Sequence of chain 2.A:
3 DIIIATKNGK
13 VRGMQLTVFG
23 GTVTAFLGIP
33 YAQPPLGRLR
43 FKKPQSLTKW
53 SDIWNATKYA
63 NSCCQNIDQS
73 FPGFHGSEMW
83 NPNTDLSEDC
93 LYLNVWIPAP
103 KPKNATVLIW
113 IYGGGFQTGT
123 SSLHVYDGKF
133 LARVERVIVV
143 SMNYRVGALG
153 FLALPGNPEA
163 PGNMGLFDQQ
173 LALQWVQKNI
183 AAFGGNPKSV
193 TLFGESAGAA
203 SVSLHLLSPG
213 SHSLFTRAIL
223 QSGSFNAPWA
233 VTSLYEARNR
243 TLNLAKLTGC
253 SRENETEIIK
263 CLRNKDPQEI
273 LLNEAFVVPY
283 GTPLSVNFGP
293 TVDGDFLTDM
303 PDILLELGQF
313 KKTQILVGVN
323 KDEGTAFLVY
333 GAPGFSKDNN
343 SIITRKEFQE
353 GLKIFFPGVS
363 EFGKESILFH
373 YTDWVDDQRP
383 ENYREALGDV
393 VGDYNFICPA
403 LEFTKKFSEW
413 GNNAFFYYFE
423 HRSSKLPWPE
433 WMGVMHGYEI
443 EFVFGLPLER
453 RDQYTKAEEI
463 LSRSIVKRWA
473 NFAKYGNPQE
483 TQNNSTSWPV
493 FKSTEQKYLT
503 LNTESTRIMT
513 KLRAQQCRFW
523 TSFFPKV

This protein binds this small molecule.
Small molecule (SMILES): CC(=O)N[C@H]1[C@H](O[C@H]2[C@H](O)[C@@H](NC(C)=O)CO[C@@H]2CO[C@H]2O[C@@H](C)[C@@H](O)[C@@H](O)[C@@H]2O)O[C@H](CO)[C@@H](O)[C@@H]1O

Binding-site contacts:
Ligand atom C3 contacts residue GLY336 of chain 2.A at 4.1 Å.
Ligand atom O5 contacts residue SER338 of chain 2.A at 4.1 Å.
Ligand atom C2 contacts residue ASN341 of chain 2.A at 2.6 Å.
Ligand atom C5 contacts residue ASN341 of chain 2.A at 4.3 Å.
Ligand atom C8 contacts residue PHE337 of chain 2.A at 3.6 Å (hydrophobic).
Ligand atom C8 contacts residue ASN341 of chain 2.A at 3.3 Å.
Ligand atom C8 contacts residue PRO335 of chain 2.A at 4.2 Å (hydrophobic).
Ligand atom C3 contacts residue ASN341 of chain 2.A at 3.9 Å.
Ligand atom C5 contacts residue ASN341 of chain 2.A at 3.6 Å.
Ligand atom O7 contacts residue ASN342 of chain 2.A at 3.9 Å.
Ligand atom C8 contacts residue GLY336 of chain 2.A at 3.7 Å.
Ligand atom C4 contacts residue ASN341 of chain 2.A at 4.2 Å.
Ligand atom C5 contacts residue GLY336 of chain 2.A at 4.2 Å.
Ligand atom O7 contacts residue GLY336 of chain 2.A at 3.2 Å (h-bond).
Ligand atom C6 contacts residue ASN341 of chain 2.A at 4.0 Å.
Ligand atom C6 contacts residue SER338 of chain 2.A at 3.9 Å.
Ligand atom O5 contacts residue ASN341 of chain 2.A at 2.3 Å (h-bond).
Ligand atom C6 contacts residue PHE337 of chain 2.A at 3.9 Å (hydrophobic).
Ligand atom C6 contacts residue SER338 of chain 2.A at 4.4 Å.
Ligand atom N2 contacts residue ASN341 of chain 2.A at 3.2 Å (h-bond).
Ligand atom C1 contacts residue SER338 of chain 2.A at 3.8 Å.
Ligand atom C5 contacts residue PHE337 of chain 2.A at 4.3 Å (hydrophobic).
Ligand atom O7 contacts residue PRO335 of chain 2.A at 3.3 Å.
Ligand atom O7 contacts residue ASN341 of chain 2.A at 4.1 Å.
Ligand atom C8 contacts residue ALA334 of chain 2.A at 4.1 Å (hydrophobic).
Ligand atom C7 contacts residue PRO335 of chain 2.A at 4.1 Å (hydrophobic).
Ligand atom C1 contacts residue GLY336 of chain 2.A at 4.2 Å.
Ligand atom O5 contacts residue SER338 of chain 2.A at 3.5 Å.
Ligand atom C1 contacts residue ASN341 of chain 2.A at 1.4 Å.
Ligand atom N2 contacts residue GLY336 of chain 2.A at 4.4 Å.
Ligand atom C7 contacts residue ASN341 of chain 2.A at 3.3 Å.
Ligand atom C7 contacts residue GLY336 of chain 2.A at 3.5 Å.
Ligand atom C5 contacts residue SER338 of chain 2.A at 4.0 Å.
Ligand atom O4 contacts residue GLY336 of chain 2.A at 4.3 Å.